Sequence of chain 1.D:
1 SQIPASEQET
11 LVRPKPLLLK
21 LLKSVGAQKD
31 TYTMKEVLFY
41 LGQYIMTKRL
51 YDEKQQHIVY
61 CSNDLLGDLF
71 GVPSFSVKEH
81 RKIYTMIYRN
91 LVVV

Binding-site contacts:
Ligand atom CL2 contacts residue PHE70 of chain 1.D at 3.6 Å.
Ligand atom C33 contacts residue GLY42 of chain 1.D at 3.9 Å.
Ligand atom C2 contacts residue HIS80 of chain 1.D at 3.6 Å.
Ligand atom F38 contacts residue VAL77 of chain 1.D at 3.7 Å.
Ligand atom C2 contacts residue LEU38 of chain 1.D at 3.7 Å (hydrophobic).
Ligand atom N34 contacts residue LEU38 of chain 1.D at 2.7 Å (h-bond).
Ligand atom CL1 contacts residue LEU38 of chain 1.D at 3.7 Å.
Ligand atom C24 contacts residue TYR51 of chain 1.D at 3.7 Å (hydrophobic).
Ligand atom C25 contacts residue MET46 of chain 1.D at 3.8 Å (hydrophobic).
Ligand atom C20 contacts residue GLN56 of chain 1.D at 3.7 Å.
Ligand atom C24 contacts residue GLN56 of chain 1.D at 3.7 Å.
Ligand atom C16 contacts residue GLY42 of chain 1.D at 3.9 Å.
Ligand atom C23 contacts residue TYR51 of chain 1.D at 3.5 Å (hydrophobic).
Ligand atom C21 contacts residue MET46 of chain 1.D at 3.8 Å (hydrophobic).
Ligand atom C3 contacts residue HIS80 of chain 1.D at 3.9 Å.
Ligand atom C3 contacts residue LEU38 of chain 1.D at 3.8 Å (hydrophobic).
Ligand atom C35 contacts residue LEU38 of chain 1.D at 3.7 Å (hydrophobic).
Ligand atom C32 contacts residue LEU41 of chain 1.D at 3.7 Å (hydrophobic).
Ligand atom C23 contacts residue GLN56 of chain 1.D at 3.7 Å.
Ligand atom C30 contacts residue ILE45 of chain 1.D at 3.5 Å (hydrophobic).
Ligand atom C32 contacts residue LEU38 of chain 1.D at 3.7 Å (hydrophobic).
Ligand atom C19 contacts residue GLN56 of chain 1.D at 3.7 Å.
Ligand atom F38 contacts residue ILE83 of chain 1.D at 3.3 Å.
Ligand atom O22 contacts residue MET46 of chain 1.D at 3.7 Å.
Ligand atom C18 contacts residue VAL77 of chain 1.D at 3.9 Å (hydrophobic).
Ligand atom C19 contacts residue ILE45 of chain 1.D at 3.6 Å (hydrophobic).
Ligand atom C29 contacts residue ILE45 of chain 1.D at 3.5 Å (hydrophobic).
Ligand atom N34 contacts residue GLY42 of chain 1.D at 3.5 Å.
Ligand atom CL1 contacts residue TYR84 of chain 1.D at 3.9 Å.
Ligand atom C32 contacts residue ILE45 of chain 1.D at 3.9 Å (hydrophobic).
Ligand atom CL1 contacts residue HIS80 of chain 1.D at 3.4 Å.
Ligand atom C29 contacts residue PHE75 of chain 1.D at 3.9 Å (hydrophobic).
Ligand atom C18 contacts residue ILE45 of chain 1.D at 3.7 Å (hydrophobic).
Ligand atom CL2 contacts residue LEU41 of chain 1.D at 3.8 Å.
Ligand atom C29 contacts residue ILE83 of chain 1.D at 3.9 Å (hydrophobic).
Ligand atom C33 contacts residue LEU38 of chain 1.D at 3.5 Å (hydrophobic).
Ligand atom CL2 contacts residue ILE83 of chain 1.D at 3.8 Å.
Ligand atom C32 contacts residue GLY42 of chain 1.D at 3.9 Å.
Ligand atom C37 contacts residue HIS80 of chain 1.D at 3.9 Å.
Ligand atom C23 contacts residue MET46 of chain 1.D at 3.9 Å (hydrophobic).

A small-molecule ligand and the protein it binds are described below.
Small molecule (SMILES): CCOc1cccc(CN2[C@@H](C)[C@@H](N)[C@H](c3cccc(Cl)c3F)[C@]23C(=O)Nc2cc(Cl)ccc23)c1